Sequence of chain 1.C:
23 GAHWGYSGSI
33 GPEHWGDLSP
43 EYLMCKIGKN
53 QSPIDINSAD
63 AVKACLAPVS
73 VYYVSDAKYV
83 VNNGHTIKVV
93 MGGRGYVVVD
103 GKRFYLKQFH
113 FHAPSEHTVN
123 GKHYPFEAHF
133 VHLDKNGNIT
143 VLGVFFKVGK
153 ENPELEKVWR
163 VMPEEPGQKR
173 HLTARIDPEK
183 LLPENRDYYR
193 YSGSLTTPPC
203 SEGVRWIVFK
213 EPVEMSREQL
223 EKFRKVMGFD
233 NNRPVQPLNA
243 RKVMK

Binding-site contacts:
Ligand atom S1 contacts residue THR198 of chain 1.C at 3.8 Å.
Ligand atom S1 contacts residue HIS112 of chain 1.C at 3.9 Å.
Ligand atom C1 contacts residue HIS112 of chain 1.C at 4.2 Å.
Ligand atom C1 contacts residue THR199 of chain 1.C at 4.3 Å.
Ligand atom N3 contacts residue THR199 of chain 1.C at 3.1 Å (h-bond).
Ligand atom N1 contacts residue ZN1 of chain 1.CA at 2.0 Å.
Ligand atom N1 contacts residue THR198 of chain 1.C at 2.8 Å (h-bond).
Ligand atom O1 contacts residue THR198 of chain 1.C at 2.9 Å (h-bond).
Ligand atom O2 contacts residue HIS131 of chain 1.C at 3.5 Å (h-bond).
Ligand atom C1 contacts residue THR198 of chain 1.C at 4.2 Å.
Ligand atom O3 contacts residue GLN110 of chain 1.C at 3.0 Å (h-bond).
Ligand atom S2 contacts residue GLN110 of chain 1.C at 4.1 Å.
Ligand atom S1 contacts residue ZN1 of chain 1.CA at 3.1 Å.
Ligand atom C1 contacts residue LEU197 of chain 1.C at 4.1 Å (hydrophobic).
Ligand atom N1 contacts residue HIS131 of chain 1.C at 3.3 Å (h-bond).
Ligand atom S1 contacts residue HIS131 of chain 1.C at 4.0 Å.
Ligand atom O1 contacts residue LEU197 of chain 1.C at 3.4 Å.
Ligand atom O2 contacts residue ZN1 of chain 1.CA at 3.1 Å.
Ligand atom N2 contacts residue LEU197 of chain 1.C at 4.0 Å.
Ligand atom N3 contacts residue LEU197 of chain 1.C at 3.7 Å.
Ligand atom S2 contacts residue LEU197 of chain 1.C at 4.2 Å.
Ligand atom S2 contacts residue HIS112 of chain 1.C at 3.9 Å.
Ligand atom N3 contacts residue THR198 of chain 1.C at 3.7 Å.
Ligand atom C2 contacts residue THR199 of chain 1.C at 3.8 Å.
Ligand atom N1 contacts residue GLU118 of chain 1.C at 3.8 Å.
Ligand atom N1 contacts residue HIS114 of chain 1.C at 3.5 Å (h-bond).
Ligand atom O1 contacts residue TRP208 of chain 1.C at 3.6 Å.
Ligand atom O2 contacts residue VAL133 of chain 1.C at 3.8 Å.
Ligand atom N1 contacts residue HIS112 of chain 1.C at 3.3 Å (h-bond).
Ligand atom N4 contacts residue THR199 of chain 1.C at 4.3 Å.
Ligand atom O1 contacts residue ZN1 of chain 1.CA at 4.2 Å.
Ligand atom S2 contacts residue VAL133 of chain 1.C at 4.0 Å.
Ligand atom O3 contacts residue VAL133 of chain 1.C at 4.3 Å.
Ligand atom N2 contacts residue THR199 of chain 1.C at 2.7 Å (h-bond).
Ligand atom C2 contacts residue LEU197 of chain 1.C at 4.2 Å (hydrophobic).
Ligand atom C1 contacts residue ZN1 of chain 1.CA at 4.2 Å.
Ligand atom O2 contacts residue TRP208 of chain 1.C at 4.3 Å.
Ligand atom O2 contacts residue HIS112 of chain 1.C at 3.2 Å.
Ligand atom C3 contacts residue GLN110 of chain 1.C at 3.8 Å.
Ligand atom O2 contacts residue VAL143 of chain 1.C at 3.9 Å.

A small-molecule ligand and the protein it binds are described below.
Small molecule (SMILES): CC(=O)Nc1nnc(S(N)(=O)=O)s1